Sequence of chain 1.G:
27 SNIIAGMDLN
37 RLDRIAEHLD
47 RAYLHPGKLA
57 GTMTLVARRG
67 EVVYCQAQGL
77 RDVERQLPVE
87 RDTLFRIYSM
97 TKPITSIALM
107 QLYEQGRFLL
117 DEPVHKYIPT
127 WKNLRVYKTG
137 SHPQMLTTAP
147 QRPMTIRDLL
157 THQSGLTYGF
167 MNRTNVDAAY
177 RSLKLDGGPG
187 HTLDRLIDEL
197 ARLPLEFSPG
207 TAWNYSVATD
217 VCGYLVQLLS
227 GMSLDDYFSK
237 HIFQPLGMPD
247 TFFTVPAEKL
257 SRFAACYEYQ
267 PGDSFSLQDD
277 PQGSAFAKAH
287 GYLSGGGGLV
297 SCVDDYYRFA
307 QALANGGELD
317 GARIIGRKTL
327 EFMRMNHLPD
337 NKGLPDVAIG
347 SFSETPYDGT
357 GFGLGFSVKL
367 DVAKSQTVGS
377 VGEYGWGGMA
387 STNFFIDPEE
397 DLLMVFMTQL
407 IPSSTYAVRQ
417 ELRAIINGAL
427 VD

Binding-site contacts:
Ligand atom C01 contacts residue TYR211 of chain 1.G at 4.0 Å (hydrophobic).
Ligand atom C10 contacts residue ASN389 of chain 1.G at 3.4 Å.
Ligand atom C05 contacts residue TYR211 of chain 1.G at 3.8 Å (hydrophobic).
Ligand atom P01 contacts residue MET385 of chain 1.G at 3.9 Å.
Ligand atom C10 contacts residue SER409 of chain 1.G at 3.7 Å.
Ligand atom C05 contacts residue GLY384 of chain 1.G at 3.8 Å.
Ligand atom C10 contacts residue THR388 of chain 1.G at 3.2 Å.
Ligand atom C08 contacts residue SER409 of chain 1.G at 3.6 Å.
Ligand atom C09 contacts residue ARG415 of chain 1.G at 3.4 Å.
Ligand atom C02 contacts residue PHE166 of chain 1.G at 4.0 Å (hydrophobic).
Ligand atom C04 contacts residue SER409 of chain 1.G at 3.4 Å.
Ligand atom O01 contacts residue TYR94 of chain 1.G at 3.3 Å.
Ligand atom C08 contacts residue GLY383 of chain 1.G at 4.0 Å.
Ligand atom C14 contacts residue MET385 of chain 1.G at 4.0 Å (hydrophobic).
Ligand atom C01 contacts residue SER409 of chain 1.G at 3.8 Å.
Ligand atom O02 contacts residue SER95 of chain 1.G at 2.7 Å (h-bond).
Ligand atom C12 contacts residue MET385 of chain 1.G at 3.1 Å (hydrophobic).
Ligand atom C02 contacts residue SER95 of chain 1.G at 2.9 Å.
Ligand atom C09 contacts residue ASN389 of chain 1.G at 3.3 Å.
Ligand atom C06 contacts residue GLY383 of chain 1.G at 3.9 Å.
Ligand atom O01 contacts residue MET385 of chain 1.G at 2.7 Å (h-bond).
Ligand atom P01 contacts residue LYS98 of chain 1.G at 3.8 Å.
Ligand atom C05 contacts residue SER95 of chain 1.G at 3.8 Å.
Ligand atom C11 contacts residue TYR164 of chain 1.G at 3.6 Å (hydrophobic).
Ligand atom C07 contacts residue TYR353 of chain 1.G at 3.5 Å (hydrophobic).
Ligand atom C05 contacts residue MET385 of chain 1.G at 3.3 Å (hydrophobic).
Ligand atom C03 contacts residue SER95 of chain 1.G at 3.2 Å.
Ligand atom C04 contacts residue GLY383 of chain 1.G at 3.9 Å.
Ligand atom O01 contacts residue GLY384 of chain 1.G at 3.5 Å.
Ligand atom C07 contacts residue GLY383 of chain 1.G at 3.8 Å.
Ligand atom C03 contacts residue GLY293 of chain 1.G at 4.0 Å.
Ligand atom C03 contacts residue MET385 of chain 1.G at 3.9 Å (hydrophobic).
Ligand atom C13 contacts residue ASP182 of chain 1.G at 4.0 Å.
Ligand atom O01 contacts residue SER95 of chain 1.G at 2.5 Å (h-bond).
Ligand atom P01 contacts residue SER95 of chain 1.G at 1.6 Å.
Ligand atom O02 contacts residue TYR211 of chain 1.G at 2.7 Å (h-bond).
Ligand atom P01 contacts residue TYR211 of chain 1.G at 3.3 Å.
Ligand atom C06 contacts residue TRP382 of chain 1.G at 3.9 Å (hydrophobic).
Ligand atom C03 contacts residue TYR164 of chain 1.G at 3.9 Å (hydrophobic).
Ligand atom C10 contacts residue ARG415 of chain 1.G at 3.8 Å.

The protein below binds the small molecule below.
Small molecule (SMILES): CCCCCCCCOP(=O)(O)CCCCCC